This small molecule binds to this protein.
Small molecule (SMILES): CCN(/C=C/N(C)C)C(=O)CNCc1cc(C(=O)O)ccn1

Sequence of chain 1.A:
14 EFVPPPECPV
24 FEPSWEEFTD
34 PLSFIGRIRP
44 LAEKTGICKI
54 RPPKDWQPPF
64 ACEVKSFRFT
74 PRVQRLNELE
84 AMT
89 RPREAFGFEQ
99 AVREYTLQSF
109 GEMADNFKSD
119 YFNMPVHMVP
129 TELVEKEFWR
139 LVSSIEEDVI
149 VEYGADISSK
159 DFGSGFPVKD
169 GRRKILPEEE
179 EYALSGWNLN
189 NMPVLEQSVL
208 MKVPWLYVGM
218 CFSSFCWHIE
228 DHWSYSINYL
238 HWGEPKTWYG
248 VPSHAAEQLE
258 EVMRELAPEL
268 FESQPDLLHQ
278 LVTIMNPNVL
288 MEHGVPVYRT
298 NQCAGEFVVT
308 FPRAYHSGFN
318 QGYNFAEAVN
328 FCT

Binding-site contacts:
Ligand atom CA contacts residue GLU227 of chain 1.A at 3.2 Å.
Ligand atom N contacts residue MN1 of chain 1.C at 2.3 Å.
Ligand atom C contacts residue GLU227 of chain 1.A at 3.4 Å.
Ligand atom NAC contacts residue TYR214 of chain 1.A at 3.7 Å.
Ligand atom O contacts residue GLU227 of chain 1.A at 3.5 Å (salt-bridge).
Ligand atom CAS contacts residue TYR214 of chain 1.A at 3.8 Å (hydrophobic).
Ligand atom NAR contacts residue MN1 of chain 1.C at 2.2 Å.
Ligand atom OAT contacts residue LYS243 of chain 1.A at 2.7 Å (salt-bridge).
Ligand atom CA contacts residue MN1 of chain 1.C at 3.1 Å.
Ligand atom OAU contacts residue TYR151 of chain 1.A at 2.5 Å (h-bond).
Ligand atom CAN contacts residue TYR214 of chain 1.A at 3.8 Å (hydrophobic).
Ligand atom CAH contacts residue TRP212 of chain 1.A at 3.6 Å (hydrophobic).
Ligand atom CAA contacts residue VAL326 of chain 1.A at 3.7 Å (hydrophobic).
Ligand atom NAR contacts residue HIS225 of chain 1.A at 3.3 Å (h-bond).
Ligand atom C contacts residue TYR214 of chain 1.A at 3.9 Å (hydrophobic).
Ligand atom CAL contacts residue MN1 of chain 1.C at 3.1 Å.
Ligand atom CAP contacts residue PHE222 of chain 1.A at 3.4 Å (hydrophobic).
Ligand atom OAU contacts residue TYR214 of chain 1.A at 3.4 Å.
Ligand atom CAL contacts residue HIS225 of chain 1.A at 3.2 Å.
Ligand atom CAS contacts residue LYS243 of chain 1.A at 3.8 Å.
Ligand atom CAM contacts residue MN1 of chain 1.C at 3.1 Å.
Ligand atom CAH contacts residue ASP154 of chain 1.A at 3.9 Å.
Ligand atom CAE contacts residue ASP154 of chain 1.A at 3.9 Å.
Ligand atom CAQ contacts residue TRP245 of chain 1.A at 3.5 Å (hydrophobic).
Ligand atom CAQ contacts residue MN1 of chain 1.C at 3.2 Å.
Ligand atom NAR contacts residue HIS313 of chain 1.A at 3.5 Å (h-bond).
Ligand atom CAM contacts residue HIS225 of chain 1.A at 3.6 Å.
Ligand atom CAS contacts residue TYR151 of chain 1.A at 3.2 Å (hydrophobic).
Ligand atom CAO contacts residue PHE222 of chain 1.A at 3.7 Å (hydrophobic).
Ligand atom NAF contacts residue TRP212 of chain 1.A at 3.8 Å.
Ligand atom OAU contacts residue PHE222 of chain 1.A at 3.5 Å.
Ligand atom N contacts residue GLU227 of chain 1.A at 3.3 Å (salt-bridge).
Ligand atom OAT contacts residue TYR151 of chain 1.A at 3.1 Å (h-bond).
Ligand atom CAS contacts residue PHE222 of chain 1.A at 3.5 Å (hydrophobic).
Ligand atom CAP contacts residue TRP245 of chain 1.A at 3.7 Å (hydrophobic).
Ligand atom N contacts residue HIS225 of chain 1.A at 3.0 Å (h-bond).
Ligand atom CAA contacts residue ASN327 of chain 1.A at 3.5 Å.
Ligand atom CAQ contacts residue PHE222 of chain 1.A at 3.5 Å (hydrophobic).
Ligand atom CAQ contacts residue HIS313 of chain 1.A at 3.7 Å.
Ligand atom CAB contacts residue TYR214 of chain 1.A at 3.5 Å (hydrophobic).